Sequence of chain 1.E:
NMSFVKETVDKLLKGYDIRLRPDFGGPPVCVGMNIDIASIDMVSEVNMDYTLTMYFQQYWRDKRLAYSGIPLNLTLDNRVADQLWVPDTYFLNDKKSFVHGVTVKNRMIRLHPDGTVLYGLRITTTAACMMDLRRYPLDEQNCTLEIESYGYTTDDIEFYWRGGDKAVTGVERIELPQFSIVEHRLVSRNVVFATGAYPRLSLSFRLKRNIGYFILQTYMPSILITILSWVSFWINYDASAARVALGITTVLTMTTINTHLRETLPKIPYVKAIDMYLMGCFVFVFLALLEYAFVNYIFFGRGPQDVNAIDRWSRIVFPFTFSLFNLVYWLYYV

This protein binds this small molecule.
Small molecule (SMILES): CC(=O)N[C@H]1[C@H](O[C@H]2[C@H](O)[C@@H](NC(C)=O)CO[C@@H]2CO)O[C@H](CO)[C@@H](O)[C@@H]1O

Binding-site contacts:
Ligand atom O5 contacts residue ASN105 of chain 1.E at 2.4 Å (h-bond).
Ligand atom N2 contacts residue ASN105 of chain 1.E at 2.8 Å (h-bond).
Ligand atom C6 contacts residue HIS144 of chain 1.E at 4.0 Å.
Ligand atom C2 contacts residue ASN105 of chain 1.E at 2.4 Å.
Ligand atom C3 contacts residue ASN105 of chain 1.E at 3.8 Å.
Ligand atom C1 contacts residue HIS144 of chain 1.E at 3.9 Å.
Ligand atom C8 contacts residue ASN105 of chain 1.E at 4.3 Å.
Ligand atom C5 contacts residue HIS144 of chain 1.E at 4.1 Å.
Ligand atom C8 contacts residue LEU104 of chain 1.E at 4.3 Å (hydrophobic).
Ligand atom O5 contacts residue HIS144 of chain 1.E at 3.2 Å (h-bond).
Ligand atom C5 contacts residue ASN105 of chain 1.E at 3.7 Å.
Ligand atom O6 contacts residue HIS144 of chain 1.E at 3.9 Å.
Ligand atom O7 contacts residue PRO103 of chain 1.E at 3.9 Å.
Ligand atom O7 contacts residue ASN105 of chain 1.E at 3.7 Å.
Ligand atom C4 contacts residue ASN105 of chain 1.E at 4.2 Å.
Ligand atom C7 contacts residue ASN105 of chain 1.E at 3.4 Å.
Ligand atom C8 contacts residue PRO103 of chain 1.E at 4.5 Å (hydrophobic).
Ligand atom C1 contacts residue ASN105 of chain 1.E at 1.4 Å.